The small molecule below binds the protein below.
Small molecule (SMILES): CC(=O)N[C@@H]1[C@@H](O)[C@H](O)[C@@H](CO)O[C@H]1O

Binding-site contacts:
Ligand atom C3 contacts residue ASN304 of chain 1.A at 3.8 Å.
Ligand atom O5 contacts residue ASN304 of chain 1.A at 2.4 Å (h-bond).
Ligand atom C7 contacts residue ASN304 of chain 1.A at 3.9 Å.
Ligand atom C2 contacts residue ASN304 of chain 1.A at 2.5 Å.
Ligand atom C1 contacts residue ASN304 of chain 1.A at 1.4 Å.
Ligand atom C8 contacts residue VAL298 of chain 1.A at 4.0 Å (hydrophobic).
Ligand atom N2 contacts residue ASN304 of chain 1.A at 2.9 Å (h-bond).
Ligand atom C5 contacts residue ASN304 of chain 1.A at 3.7 Å.
Ligand atom C4 contacts residue ASN304 of chain 1.A at 4.3 Å.

Sequence of chain 1.A:
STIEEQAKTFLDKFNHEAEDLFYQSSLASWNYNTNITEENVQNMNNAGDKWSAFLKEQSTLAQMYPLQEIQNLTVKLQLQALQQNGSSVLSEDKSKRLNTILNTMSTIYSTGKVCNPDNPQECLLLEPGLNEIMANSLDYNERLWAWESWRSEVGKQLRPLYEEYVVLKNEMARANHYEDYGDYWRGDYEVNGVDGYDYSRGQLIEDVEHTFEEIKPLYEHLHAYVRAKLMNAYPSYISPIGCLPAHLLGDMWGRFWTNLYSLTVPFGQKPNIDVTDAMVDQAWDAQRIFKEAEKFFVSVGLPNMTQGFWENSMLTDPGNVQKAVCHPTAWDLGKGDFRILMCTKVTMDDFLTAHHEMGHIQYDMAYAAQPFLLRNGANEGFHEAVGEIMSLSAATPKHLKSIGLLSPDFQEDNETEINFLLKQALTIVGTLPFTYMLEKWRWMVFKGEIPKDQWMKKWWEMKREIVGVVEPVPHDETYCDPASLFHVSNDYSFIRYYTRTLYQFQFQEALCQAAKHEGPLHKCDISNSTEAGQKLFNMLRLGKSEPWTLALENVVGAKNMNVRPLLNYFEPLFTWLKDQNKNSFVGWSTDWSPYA